This protein binds this small molecule.
Small molecule (SMILES): O=[N+]([O-])c1ccccc1

Sequence of chain 1.A:
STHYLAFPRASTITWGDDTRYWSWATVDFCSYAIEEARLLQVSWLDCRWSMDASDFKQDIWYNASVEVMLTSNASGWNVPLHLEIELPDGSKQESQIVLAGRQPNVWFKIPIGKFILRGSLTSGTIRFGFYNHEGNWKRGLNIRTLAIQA

Binding-site contacts:
Ligand atom C3 contacts residue TRP48 of chain 1.A at 4.3 Å (hydrophobic).
Ligand atom C3 contacts residue TRP19 of chain 1.A at 3.6 Å (hydrophobic).
Ligand atom C2 contacts residue TRP19 of chain 1.A at 3.8 Å (hydrophobic).
Ligand atom C6 contacts residue TRP48 of chain 1.A at 3.7 Å (hydrophobic).
Ligand atom C1 contacts residue TRP48 of chain 1.A at 4.4 Å (hydrophobic).
Ligand atom O2 contacts residue TRP48 of chain 1.A at 3.5 Å.
Ligand atom O1 contacts residue TRP48 of chain 1.A at 3.4 Å.
Ligand atom C4 contacts residue TRP48 of chain 1.A at 3.9 Å (hydrophobic).
Ligand atom N1 contacts residue TRP48 of chain 1.A at 3.5 Å.
Ligand atom C2 contacts residue THR18 of chain 1.A at 4.0 Å.
Ligand atom C1 contacts residue THR18 of chain 1.A at 4.0 Å.
Ligand atom C5 contacts residue TRP48 of chain 1.A at 3.6 Å (hydrophobic).